This small molecule binds to this protein.
Small molecule (SMILES): N[C@@H](CCC(=O)O)C(=O)O

Sequence of chain 1.D:
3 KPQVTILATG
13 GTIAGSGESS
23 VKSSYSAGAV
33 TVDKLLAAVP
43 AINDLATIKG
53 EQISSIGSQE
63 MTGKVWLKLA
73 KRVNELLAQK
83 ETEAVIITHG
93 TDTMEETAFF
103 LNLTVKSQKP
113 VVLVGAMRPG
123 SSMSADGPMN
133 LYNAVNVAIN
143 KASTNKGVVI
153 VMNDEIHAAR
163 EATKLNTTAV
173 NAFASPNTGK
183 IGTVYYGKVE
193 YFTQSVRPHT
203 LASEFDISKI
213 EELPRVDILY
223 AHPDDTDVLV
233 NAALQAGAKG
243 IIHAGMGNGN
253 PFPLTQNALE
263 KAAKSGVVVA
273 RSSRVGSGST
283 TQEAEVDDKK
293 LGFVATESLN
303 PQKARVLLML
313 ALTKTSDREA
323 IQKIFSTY

Binding-site contacts:
Ligand atom OE1 contacts residue GLY92 of chain 1.D at 3.4 Å.
Ligand atom N contacts residue ASN252 of chain 1.C at 3.6 Å.
Ligand atom C contacts residue GLY59 of chain 1.D at 4.4 Å.
Ligand atom OXT contacts residue SER60 of chain 1.D at 2.8 Å (h-bond).
Ligand atom C contacts residue GLY92 of chain 1.D at 3.7 Å.
Ligand atom N contacts residue ASP94 of chain 1.D at 2.9 Å (salt-bridge).
Ligand atom C contacts residue THR93 of chain 1.D at 4.1 Å.
Ligand atom OXT contacts residue GLN61 of chain 1.D at 3.6 Å (h-bond).
Ligand atom CD contacts residue GLY92 of chain 1.D at 4.2 Å.
Ligand atom OE2 contacts residue LYS166 of chain 1.D at 4.4 Å.
Ligand atom OE2 contacts residue THR93 of chain 1.D at 3.1 Å (h-bond).
Ligand atom OXT contacts residue GLY92 of chain 1.D at 3.2 Å.
Ligand atom O contacts residue SER60 of chain 1.D at 2.6 Å (h-bond).
Ligand atom CG contacts residue GLY92 of chain 1.D at 4.3 Å.
Ligand atom CA contacts residue GLU287 of chain 1.C at 3.5 Å.
Ligand atom O contacts residue GLN61 of chain 1.D at 3.8 Å.
Ligand atom OE2 contacts residue ASP94 of chain 1.D at 4.2 Å.
Ligand atom O contacts residue ASP94 of chain 1.D at 3.2 Å.
Ligand atom CA contacts residue ASP94 of chain 1.D at 4.0 Å.
Ligand atom CB contacts residue GLU287 of chain 1.C at 3.7 Å.
Ligand atom CA contacts residue GLN61 of chain 1.D at 3.3 Å.
Ligand atom OXT contacts residue THR93 of chain 1.D at 4.4 Å.
Ligand atom O contacts residue THR93 of chain 1.D at 3.4 Å (h-bond).
Ligand atom CD contacts residue THR93 of chain 1.D at 3.4 Å.
Ligand atom OE1 contacts residue THR93 of chain 1.D at 2.7 Å (h-bond).
Ligand atom OE1 contacts residue ALA118 of chain 1.D at 3.3 Å (h-bond).
Ligand atom N contacts residue GLN61 of chain 1.D at 3.5 Å (h-bond).
Ligand atom N contacts residue GLU287 of chain 1.C at 2.7 Å (salt-bridge).
Ligand atom C contacts residue GLN61 of chain 1.D at 3.4 Å.
Ligand atom O contacts residue GLY92 of chain 1.D at 3.5 Å.
Ligand atom OE2 contacts residue ALA118 of chain 1.D at 3.9 Å.
Ligand atom C contacts residue SER60 of chain 1.D at 3.5 Å.
Ligand atom CD contacts residue ALA118 of chain 1.D at 3.7 Å (hydrophobic).
Ligand atom C contacts residue ASP94 of chain 1.D at 4.1 Å.
Ligand atom OXT contacts residue GLY59 of chain 1.D at 3.5 Å.

Sequence of chain 1.C:
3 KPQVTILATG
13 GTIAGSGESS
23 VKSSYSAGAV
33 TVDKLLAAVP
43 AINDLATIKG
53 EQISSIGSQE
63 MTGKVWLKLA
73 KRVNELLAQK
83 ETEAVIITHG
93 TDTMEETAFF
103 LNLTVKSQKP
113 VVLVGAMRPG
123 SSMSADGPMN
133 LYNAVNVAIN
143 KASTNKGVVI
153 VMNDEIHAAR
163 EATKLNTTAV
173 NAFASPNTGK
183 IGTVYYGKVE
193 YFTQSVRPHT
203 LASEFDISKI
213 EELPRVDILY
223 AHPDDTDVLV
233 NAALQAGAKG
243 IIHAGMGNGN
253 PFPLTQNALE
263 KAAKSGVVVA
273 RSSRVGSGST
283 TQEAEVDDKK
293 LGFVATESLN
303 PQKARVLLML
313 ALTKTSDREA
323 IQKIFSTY